The protein below binds the small molecule below.
Small molecule (SMILES): CC(=O)N[C@H]1[C@H](O[C@H]2[C@H](O)[C@@H](NC(C)=O)CO[C@@H]2CO)O[C@H](CO)[C@@H](O)[C@@H]1O

Sequence of chain 1.F:
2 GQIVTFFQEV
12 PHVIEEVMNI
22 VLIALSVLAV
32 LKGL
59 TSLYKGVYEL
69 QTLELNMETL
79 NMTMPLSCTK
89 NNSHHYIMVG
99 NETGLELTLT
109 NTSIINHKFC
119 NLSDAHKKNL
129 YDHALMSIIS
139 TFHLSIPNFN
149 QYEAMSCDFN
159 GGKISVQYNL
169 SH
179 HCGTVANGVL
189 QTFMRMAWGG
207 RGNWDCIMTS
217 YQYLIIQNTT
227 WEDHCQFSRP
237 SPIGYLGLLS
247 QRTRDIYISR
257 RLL

Binding-site contacts:
Ligand atom C2 contacts residue ASN119 of chain 1.F at 2.5 Å.
Ligand atom O7 contacts residue ASN158 of chain 1.F at 4.4 Å.
Ligand atom O5 contacts residue ASN119 of chain 1.F at 2.4 Å (h-bond).
Ligand atom C3 contacts residue ASN119 of chain 1.F at 3.8 Å.
Ligand atom C8 contacts residue ASN158 of chain 1.F at 4.3 Å.
Ligand atom N2 contacts residue ASN119 of chain 1.F at 2.4 Å (h-bond).
Ligand atom C8 contacts residue ASP156 of chain 1.F at 3.7 Å.
Ligand atom O4 contacts residue PHE117 of chain 1.F at 4.4 Å.
Ligand atom C1 contacts residue PHE117 of chain 1.F at 4.4 Å (hydrophobic).
Ligand atom C8 contacts residue HIS115 of chain 1.F at 3.7 Å.
Ligand atom C5 contacts residue ASN119 of chain 1.F at 3.7 Å.
Ligand atom C8 contacts residue CYS155 of chain 1.F at 4.5 Å (hydrophobic).
Ligand atom C7 contacts residue ASN119 of chain 1.F at 3.1 Å.
Ligand atom C1 contacts residue ASN119 of chain 1.F at 1.4 Å.
Ligand atom C8 contacts residue ASN119 of chain 1.F at 3.4 Å.
Ligand atom C4 contacts residue ASN119 of chain 1.F at 4.2 Å.
Ligand atom N2 contacts residue PHE117 of chain 1.F at 4.4 Å.
Ligand atom O7 contacts residue ASN119 of chain 1.F at 4.1 Å.
Ligand atom C3 contacts residue PHE117 of chain 1.F at 4.1 Å (hydrophobic).